Sequence of chain 1.E:
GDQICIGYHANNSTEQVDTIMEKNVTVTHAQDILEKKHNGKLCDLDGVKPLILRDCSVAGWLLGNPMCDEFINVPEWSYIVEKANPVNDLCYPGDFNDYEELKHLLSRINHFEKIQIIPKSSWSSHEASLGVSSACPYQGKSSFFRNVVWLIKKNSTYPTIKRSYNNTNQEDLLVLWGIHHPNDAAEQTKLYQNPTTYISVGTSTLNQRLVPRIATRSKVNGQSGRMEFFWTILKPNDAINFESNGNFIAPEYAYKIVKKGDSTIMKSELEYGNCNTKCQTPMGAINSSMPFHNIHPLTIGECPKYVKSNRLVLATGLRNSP

Sequence of chain 1.A:
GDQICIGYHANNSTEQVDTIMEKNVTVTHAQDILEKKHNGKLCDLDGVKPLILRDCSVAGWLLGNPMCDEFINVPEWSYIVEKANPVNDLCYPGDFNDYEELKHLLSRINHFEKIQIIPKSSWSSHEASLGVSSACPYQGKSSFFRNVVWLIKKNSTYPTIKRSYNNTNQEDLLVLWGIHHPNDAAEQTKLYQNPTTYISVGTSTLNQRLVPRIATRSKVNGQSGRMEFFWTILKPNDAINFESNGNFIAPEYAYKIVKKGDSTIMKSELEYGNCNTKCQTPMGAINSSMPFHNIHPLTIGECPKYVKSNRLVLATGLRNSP

A small-molecule ligand and the protein it binds are described below.
Small molecule (SMILES): CC(=O)N[C@H]1[C@H](O[C@H]2[C@H](O)[C@@H](NC(C)=O)CO[C@@H]2CO)O[C@H](CO)[C@@H](O[C@@H]2O[C@H](CO)[C@@H](O)[C@H](O)[C@@H]2O)[C@@H]1O

Binding-site contacts:
Ligand atom C2 contacts residue ASN240 of chain 1.E at 3.8 Å.
Ligand atom C8 contacts residue LYS222 of chain 1.A at 4.5 Å.
Ligand atom O7 contacts residue ASN240 of chain 1.E at 3.3 Å (h-bond).
Ligand atom N2 contacts residue ASN240 of chain 1.E at 3.0 Å (h-bond).
Ligand atom C1 contacts residue ASN169 of chain 1.E at 1.5 Å.
Ligand atom O5 contacts residue ASN169 of chain 1.E at 2.4 Å (h-bond).
Ligand atom O7 contacts residue ASN169 of chain 1.E at 3.5 Å (h-bond).
Ligand atom C1 contacts residue ASN240 of chain 1.E at 3.7 Å.
Ligand atom O7 contacts residue ALA242 of chain 1.E at 4.5 Å.
Ligand atom C4 contacts residue ASN169 of chain 1.E at 4.3 Å.
Ligand atom C8 contacts residue SER221 of chain 1.A at 4.1 Å.
Ligand atom C7 contacts residue ASN240 of chain 1.E at 4.0 Å.
Ligand atom C5 contacts residue ASN169 of chain 1.E at 3.5 Å.
Ligand atom C3 contacts residue ASN169 of chain 1.E at 3.9 Å.
Ligand atom C3 contacts residue ASN240 of chain 1.E at 4.1 Å.
Ligand atom C7 contacts residue ASN169 of chain 1.E at 3.8 Å.
Ligand atom O4 contacts residue ASN240 of chain 1.E at 4.0 Å.
Ligand atom N2 contacts residue ASN169 of chain 1.E at 3.3 Å (h-bond).
Ligand atom C2 contacts residue ASN169 of chain 1.E at 2.9 Å.
Ligand atom O5 contacts residue THR171 of chain 1.E at 4.2 Å.
Ligand atom C8 contacts residue ASN240 of chain 1.E at 4.3 Å.